Sequence of chain 1.BB:
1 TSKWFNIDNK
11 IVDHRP

Binding-site contacts:
Ligand atom CD1 contacts residue TRP4 of chain 1.BB at 4.2 Å (hydrophobic).
Ligand atom CE3 contacts residue ASP8 of chain 1.BB at 4.4 Å.
Ligand atom C contacts residue LYS90 of chain 1.MA at 3.7 Å.
Ligand atom CZ2 contacts residue TRP4 of chain 1.BB at 3.6 Å (hydrophobic).
Ligand atom CH2 contacts residue ASP8 of chain 1.BB at 3.9 Å.
Ligand atom CZ3 contacts residue TRP4 of chain 1.BB at 3.5 Å (hydrophobic).
Ligand atom CE2 contacts residue TRP4 of chain 1.BB at 3.4 Å (hydrophobic).
Ligand atom CZ3 contacts residue ASP8 of chain 1.BB at 3.6 Å.
Ligand atom CZ2 contacts residue ILE7 of chain 1.BB at 4.1 Å (hydrophobic).
Ligand atom CD2 contacts residue TRP4 of chain 1.BB at 3.7 Å (hydrophobic).
Ligand atom N contacts residue TRP4 of chain 1.BB at 3.4 Å.
Ligand atom CE3 contacts residue TRP4 of chain 1.BB at 3.5 Å (hydrophobic).
Ligand atom O contacts residue TRP4 of chain 1.BB at 3.4 Å.
Ligand atom OXT contacts residue LYS90 of chain 1.MA at 3.9 Å.
Ligand atom CA contacts residue TRP4 of chain 1.BB at 4.5 Å (hydrophobic).
Ligand atom CH2 contacts residue TRP4 of chain 1.BB at 3.4 Å (hydrophobic).
Ligand atom O contacts residue LYS90 of chain 1.MA at 2.8 Å (salt-bridge).
Ligand atom CH2 contacts residue ILE7 of chain 1.BB at 3.8 Å (hydrophobic).
Ligand atom C contacts residue TRP4 of chain 1.BB at 4.4 Å (hydrophobic).
Ligand atom CG contacts residue TRP4 of chain 1.BB at 4.2 Å (hydrophobic).
Ligand atom NE1 contacts residue TRP4 of chain 1.BB at 3.8 Å.

A small-molecule ligand and the protein it binds are described below.
Small molecule (SMILES): N[C@@H](Cc1c[nH]c2ccccc12)C(=O)O

Sequence of chain 1.MA:
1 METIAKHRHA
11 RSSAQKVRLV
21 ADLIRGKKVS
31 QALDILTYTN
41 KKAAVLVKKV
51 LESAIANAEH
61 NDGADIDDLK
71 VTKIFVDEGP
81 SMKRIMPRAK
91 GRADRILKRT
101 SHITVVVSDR